Binding-site contacts:
Ligand atom C4 contacts residue LEU185 of chain 1.F at 3.6 Å (hydrophobic).
Ligand atom C2' contacts residue GLN56 of chain 1.F at 3.7 Å.
Ligand atom CS contacts residue LEU72 of chain 1.F at 3.7 Å (hydrophobic).
Ligand atom C2 contacts residue ILE132 of chain 1.F at 3.3 Å (hydrophobic).
Ligand atom O2' contacts residue ASP133 of chain 1.F at 3.7 Å.
Ligand atom C5 contacts residue LEU185 of chain 1.F at 3.8 Å (hydrophobic).
Ligand atom S5' contacts residue SPM1 of chain 1.U at 3.5 Å.
Ligand atom N7 contacts residue ILE193 of chain 1.F at 3.5 Å (h-bond).
Ligand atom O2' contacts residue ILE132 of chain 1.F at 3.7 Å.
Ligand atom N1 contacts residue GLY164 of chain 1.F at 3.0 Å (h-bond).
Ligand atom C4' contacts residue ASP131 of chain 1.F at 3.4 Å.
Ligand atom N1 contacts residue ASP163 of chain 1.F at 3.8 Å.
Ligand atom C1' contacts residue ASP131 of chain 1.F at 3.6 Å.
Ligand atom O4' contacts residue GLY108 of chain 1.F at 3.7 Å.
Ligand atom C3' contacts residue ASP131 of chain 1.F at 3.5 Å.
Ligand atom N3 contacts residue ASP131 of chain 1.F at 3.8 Å.
Ligand atom C5' contacts residue ASP184 of chain 1.F at 3.4 Å.
Ligand atom C8 contacts residue ILE193 of chain 1.F at 3.6 Å (hydrophobic).
Ligand atom S5' contacts residue GLU111 of chain 1.F at 3.5 Å (salt-bridge).
Ligand atom C2' contacts residue ASP131 of chain 1.F at 3.6 Å.
Ligand atom N6 contacts residue ASP163 of chain 1.F at 3.1 Å (salt-bridge).
Ligand atom O4' contacts residue THR186 of chain 1.F at 3.8 Å.
Ligand atom O3' contacts residue ASP131 of chain 1.F at 2.7 Å (salt-bridge).
Ligand atom C8 contacts residue THR186 of chain 1.F at 3.4 Å.
Ligand atom O4' contacts residue LEU185 of chain 1.F at 3.8 Å.
Ligand atom C2 contacts residue GLY164 of chain 1.F at 3.6 Å.
Ligand atom N3 contacts residue ILE132 of chain 1.F at 3.2 Å (h-bond).
Ligand atom S5' contacts residue GLY110 of chain 1.F at 3.8 Å.
Ligand atom N6 contacts residue LEU197 of chain 1.F at 3.3 Å.
Ligand atom N6 contacts residue ILE193 of chain 1.F at 3.0 Å (h-bond).
Ligand atom C5' contacts residue THR186 of chain 1.F at 3.7 Å.
Ligand atom CS contacts residue GLU111 of chain 1.F at 3.6 Å.
Ligand atom S5' contacts residue ASP184 of chain 1.F at 3.7 Å.
Ligand atom O3' contacts residue VAL136 of chain 1.F at 3.4 Å.
Ligand atom O2' contacts residue GLN56 of chain 1.F at 3.1 Å (h-bond).
Ligand atom C4 contacts residue ILE132 of chain 1.F at 3.6 Å (hydrophobic).
Ligand atom CS contacts residue LEU70 of chain 1.F at 3.8 Å (hydrophobic).
Ligand atom O2' contacts residue ASP131 of chain 1.F at 2.7 Å (salt-bridge).
Ligand atom C3' contacts residue LEU72 of chain 1.F at 3.8 Å (hydrophobic).
Ligand atom N7 contacts residue ALA194 of chain 1.F at 3.5 Å.

This protein binds this small molecule.
Small molecule (SMILES): CSC[C@H]1O[C@@H](n2cnc3c(N)ncnc32)[C@H](O)[C@@H]1O

Sequence of chain 1.F:
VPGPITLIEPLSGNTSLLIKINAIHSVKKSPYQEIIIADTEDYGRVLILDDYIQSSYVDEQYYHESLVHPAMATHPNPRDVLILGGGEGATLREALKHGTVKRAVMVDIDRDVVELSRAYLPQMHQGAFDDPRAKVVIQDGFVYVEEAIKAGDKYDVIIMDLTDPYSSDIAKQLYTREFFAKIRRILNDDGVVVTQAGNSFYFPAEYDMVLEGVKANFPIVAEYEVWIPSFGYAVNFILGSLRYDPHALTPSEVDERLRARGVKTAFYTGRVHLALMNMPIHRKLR